Sequence of chain 1.A:
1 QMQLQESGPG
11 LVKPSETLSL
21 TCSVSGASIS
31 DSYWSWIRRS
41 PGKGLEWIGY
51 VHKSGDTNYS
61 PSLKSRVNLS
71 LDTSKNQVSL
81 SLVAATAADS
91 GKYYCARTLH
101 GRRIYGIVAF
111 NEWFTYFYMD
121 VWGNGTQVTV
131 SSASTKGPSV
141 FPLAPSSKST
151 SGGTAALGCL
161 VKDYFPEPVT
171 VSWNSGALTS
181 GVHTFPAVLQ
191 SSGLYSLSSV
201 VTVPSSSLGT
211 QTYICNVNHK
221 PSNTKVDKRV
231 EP

Binding-site contacts:
Ligand atom C6 contacts residue GLN34 of chain 1.B at 3.3 Å.
Ligand atom C5 contacts residue GLY33 of chain 1.B at 4.3 Å.
Ligand atom C4 contacts residue ASN124 of chain 1.A at 4.0 Å.
Ligand atom C8 contacts residue GLN5 of chain 1.A at 3.5 Å.
Ligand atom O7 contacts residue ASN124 of chain 1.A at 3.5 Å (h-bond).
Ligand atom O3 contacts residue ASN124 of chain 1.A at 4.5 Å.
Ligand atom C7 contacts residue GLN5 of chain 1.A at 3.7 Å.
Ligand atom O7 contacts residue GLN5 of chain 1.A at 3.1 Å (h-bond).
Ligand atom C6 contacts residue GLY33 of chain 1.B at 3.9 Å.
Ligand atom O5 contacts residue ASN124 of chain 1.A at 2.4 Å (h-bond).
Ligand atom C1 contacts residue ASN124 of chain 1.A at 1.4 Å.
Ligand atom C7 contacts residue ASN124 of chain 1.A at 3.5 Å.
Ligand atom C6 contacts residue ASN124 of chain 1.A at 4.4 Å.
Ligand atom C2 contacts residue ASN124 of chain 1.A at 2.2 Å.
Ligand atom C5 contacts residue GLN34 of chain 1.B at 4.4 Å.
Ligand atom C6 contacts residue ALA32 of chain 1.B at 4.4 Å (hydrophobic).
Ligand atom C3 contacts residue ASN124 of chain 1.A at 3.6 Å.
Ligand atom N2 contacts residue ASN124 of chain 1.A at 2.7 Å (h-bond).
Ligand atom C5 contacts residue ASN124 of chain 1.A at 3.5 Å.

Sequence of chain 1.B:
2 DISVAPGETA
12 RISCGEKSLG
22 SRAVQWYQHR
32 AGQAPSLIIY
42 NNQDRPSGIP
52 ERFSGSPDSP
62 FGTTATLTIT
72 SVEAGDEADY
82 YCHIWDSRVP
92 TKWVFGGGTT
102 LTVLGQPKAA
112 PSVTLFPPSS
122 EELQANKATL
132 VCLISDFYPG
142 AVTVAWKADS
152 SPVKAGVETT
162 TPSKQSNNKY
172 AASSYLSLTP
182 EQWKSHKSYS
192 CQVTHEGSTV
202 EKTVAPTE

The small molecule below binds the protein below.
Small molecule (SMILES): CC(=O)N[C@H]1[C@H](O[C@H]2[C@H](O)[C@@H](NC(C)=O)CO[C@@H]2CO[C@@H]2O[C@@H](C)[C@@H](O)[C@@H](O)[C@@H]2O)O[C@H](CO)[C@@H](O[C@@H]2O[C@H](CO[C@H]3O[C@H](CO)[C@@H](O)[C@H](O)[C@@H]3O)[C@@H](O)[C@H](O[C@H]3O[C@H](CO)[C@@H](O)[C@H](O)[C@@H]3O[C@@H]3O[C@H](CO)[C@@H](O[C@@H]4O[C@H](CO[C@]5(C(=O)O)C[C@H](O)[C@@H](NC(C)=O)[C@H]([C@H](O)[C@H](O)CO)O5)[C@H](O)[C@H](O)[C@H]4O)[C@H](O)[C@H]3NC(C)=O)[C@@H]2O)[C@@H]1O